Binding-site contacts:
Ligand atom C3 contacts residue ASN464 of chain 1.A at 3.8 Å.
Ligand atom C1 contacts residue ASN464 of chain 1.A at 1.5 Å.
Ligand atom C5 contacts residue ASN464 of chain 1.A at 3.8 Å.
Ligand atom N2 contacts residue ASN464 of chain 1.A at 2.9 Å (h-bond).
Ligand atom O5 contacts residue ASN464 of chain 1.A at 2.5 Å (h-bond).
Ligand atom N2 contacts residue SER462 of chain 1.A at 4.3 Å.
Ligand atom C4 contacts residue ASN464 of chain 1.A at 4.3 Å.
Ligand atom C7 contacts residue ASN464 of chain 1.A at 3.2 Å.
Ligand atom O7 contacts residue ASN464 of chain 1.A at 3.1 Å (h-bond).
Ligand atom C8 contacts residue SER462 of chain 1.A at 4.3 Å.
Ligand atom C2 contacts residue ASN464 of chain 1.A at 2.5 Å.
Ligand atom C8 contacts residue ASN464 of chain 1.A at 4.3 Å.

Sequence of chain 1.A:
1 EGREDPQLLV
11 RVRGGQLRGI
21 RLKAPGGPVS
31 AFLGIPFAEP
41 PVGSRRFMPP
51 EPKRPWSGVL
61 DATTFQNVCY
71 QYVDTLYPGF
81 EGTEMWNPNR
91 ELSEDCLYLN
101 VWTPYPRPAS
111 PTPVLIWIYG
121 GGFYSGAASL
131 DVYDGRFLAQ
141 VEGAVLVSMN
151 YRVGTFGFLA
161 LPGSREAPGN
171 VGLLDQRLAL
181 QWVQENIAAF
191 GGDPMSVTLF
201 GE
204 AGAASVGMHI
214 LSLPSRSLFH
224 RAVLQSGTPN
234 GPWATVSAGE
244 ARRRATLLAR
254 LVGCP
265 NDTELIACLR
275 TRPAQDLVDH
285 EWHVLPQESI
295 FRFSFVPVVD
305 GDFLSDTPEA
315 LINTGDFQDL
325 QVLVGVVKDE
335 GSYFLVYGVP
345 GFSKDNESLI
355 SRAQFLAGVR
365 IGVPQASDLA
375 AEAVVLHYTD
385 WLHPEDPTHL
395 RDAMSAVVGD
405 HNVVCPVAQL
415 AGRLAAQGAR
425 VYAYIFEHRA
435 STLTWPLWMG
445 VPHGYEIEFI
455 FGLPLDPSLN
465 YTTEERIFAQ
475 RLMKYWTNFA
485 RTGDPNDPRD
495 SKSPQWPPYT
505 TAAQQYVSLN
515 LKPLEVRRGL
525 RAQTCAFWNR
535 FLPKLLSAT

The small molecule below binds the protein below.
Small molecule (SMILES): CC(=O)N[C@@H]1[C@@H](O)[C@H](O)[C@@H](CO)O[C@H]1O